A small-molecule ligand and the protein it binds are described below.
Small molecule (SMILES): O=C(O)c1ccnc(-c2ccco2)c1

Sequence of chain 1.A:
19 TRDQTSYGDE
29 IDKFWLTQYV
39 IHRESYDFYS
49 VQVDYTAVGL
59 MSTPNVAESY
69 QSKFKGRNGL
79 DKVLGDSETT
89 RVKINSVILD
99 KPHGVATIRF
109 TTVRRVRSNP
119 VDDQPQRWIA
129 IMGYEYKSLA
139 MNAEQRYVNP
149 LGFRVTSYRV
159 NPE

Binding-site contacts:
Ligand atom CAF contacts residue ARG41 of chain 1.A at 3.0 Å.
Ligand atom CAI contacts residue LYS71 of chain 1.A at 4.0 Å.
Ligand atom CAH contacts residue ARG41 of chain 1.A at 3.5 Å.
Ligand atom CAC contacts residue HIS40 of chain 1.A at 3.0 Å.
Ligand atom CAD contacts residue HIS40 of chain 1.A at 3.6 Å.
Ligand atom CAC contacts residue SER43 of chain 1.A at 4.0 Å.
Ligand atom CAK contacts residue TYR44 of chain 1.A at 3.9 Å (hydrophobic).
Ligand atom CAE contacts residue SER43 of chain 1.A at 2.9 Å.
Ligand atom CAD contacts residue ASP52 of chain 1.A at 3.6 Å.
Ligand atom OAN contacts residue TYR44 of chain 1.A at 3.8 Å.
Ligand atom CAA contacts residue ARG41 of chain 1.A at 3.3 Å.
Ligand atom CAD contacts residue PHE72 of chain 1.A at 4.1 Å (hydrophobic).
Ligand atom NAG contacts residue ARG41 of chain 1.A at 2.9 Å (salt-bridge).
Ligand atom CAD contacts residue VAL49 of chain 1.A at 3.6 Å (hydrophobic).
Ligand atom OAB contacts residue SER43 of chain 1.A at 3.7 Å.
Ligand atom CAD contacts residue TYR68 of chain 1.A at 3.8 Å (hydrophobic).
Ligand atom CAC contacts residue ASP52 of chain 1.A at 3.7 Å.
Ligand atom CAF contacts residue LEU78 of chain 1.A at 4.1 Å (hydrophobic).
Ligand atom CAK contacts residue GLU42 of chain 1.A at 4.1 Å.
Ligand atom CAA contacts residue PHE72 of chain 1.A at 4.1 Å (hydrophobic).
Ligand atom OAM contacts residue THR88 of chain 1.A at 3.8 Å.
Ligand atom CAK contacts residue LEU78 of chain 1.A at 4.0 Å (hydrophobic).
Ligand atom NAG contacts residue LYS71 of chain 1.A at 4.0 Å.
Ligand atom CAK contacts residue SER43 of chain 1.A at 3.0 Å.
Ligand atom CAF contacts residue SER43 of chain 1.A at 3.3 Å.
Ligand atom CAD contacts residue SER43 of chain 1.A at 3.6 Å.
Ligand atom OAB contacts residue HIS40 of chain 1.A at 3.3 Å (h-bond).
Ligand atom CAE contacts residue VAL49 of chain 1.A at 4.0 Å (hydrophobic).
Ligand atom OAB contacts residue ARG41 of chain 1.A at 3.0 Å (salt-bridge).
Ligand atom CAA contacts residue HIS40 of chain 1.A at 4.1 Å.
Ligand atom CAK contacts residue ARG41 of chain 1.A at 3.7 Å.
Ligand atom OAM contacts residue GLU42 of chain 1.A at 3.3 Å (salt-bridge).
Ligand atom OAB contacts residue TYR68 of chain 1.A at 3.2 Å (h-bond).
Ligand atom CAE contacts residue PHE72 of chain 1.A at 4.0 Å (hydrophobic).
Ligand atom CAL contacts residue GLU42 of chain 1.A at 4.0 Å.
Ligand atom CAE contacts residue TYR44 of chain 1.A at 3.7 Å (hydrophobic).
Ligand atom CAH contacts residue LYS71 of chain 1.A at 3.2 Å.
Ligand atom CAC contacts residue TYR68 of chain 1.A at 2.8 Å (hydrophobic).
Ligand atom CAA contacts residue SER43 of chain 1.A at 3.0 Å.
Ligand atom CAJ contacts residue GLU42 of chain 1.A at 4.0 Å.